Binding-site contacts:
Ligand atom N36 contacts residue HIS41 of chain 1.A at 3.2 Å (h-bond).
Ligand atom C23 contacts residue MET49 of chain 1.A at 3.4 Å (hydrophobic).
Ligand atom C51 contacts residue PHE140 of chain 1.A at 3.8 Å (hydrophobic).
Ligand atom C47 contacts residue GLU166 of chain 1.A at 3.6 Å.
Ligand atom O40 contacts residue GLY143 of chain 1.A at 3.1 Å (h-bond).
Ligand atom N36 contacts residue CYS145 of chain 1.A at 3.4 Å (h-bond).
Ligand atom N49 contacts residue PHE140 of chain 1.A at 3.0 Å (h-bond).
Ligand atom C22 contacts residue ASN142 of chain 1.A at 3.5 Å.
Ligand atom C51 contacts residue GLU166 of chain 1.A at 3.9 Å.
Ligand atom C42 contacts residue CYS145 of chain 1.A at 3.1 Å (hydrophobic).
Ligand atom C29 contacts residue ASN142 of chain 1.A at 3.6 Å.
Ligand atom C14 contacts residue MET49 of chain 1.A at 3.8 Å (hydrophobic).
Ligand atom C26 contacts residue MET49 of chain 1.A at 3.6 Å (hydrophobic).
Ligand atom O40 contacts residue CYS145 of chain 1.A at 2.8 Å (h-bond).
Ligand atom C13 contacts residue HIS41 of chain 1.A at 3.1 Å.
Ligand atom O40 contacts residue SER144 of chain 1.A at 3.4 Å (h-bond).
Ligand atom C30 contacts residue SER46 of chain 1.A at 3.7 Å.
Ligand atom O41 contacts residue CYS145 of chain 1.A at 3.7 Å.
Ligand atom C28 contacts residue MET49 of chain 1.A at 3.8 Å (hydrophobic).
Ligand atom N38 contacts residue ASN142 of chain 1.A at 3.0 Å (h-bond).
Ligand atom O22 contacts residue ASN142 of chain 1.A at 3.1 Å.
Ligand atom C25 contacts residue SER46 of chain 1.A at 3.5 Å.
Ligand atom C40 contacts residue ASN142 of chain 1.A at 3.9 Å.
Ligand atom C57 contacts residue CYS145 of chain 1.A at 2.1 Å (hydrophobic).
Ligand atom C20 contacts residue ASN142 of chain 1.A at 3.2 Å.
Ligand atom C25 contacts residue MET49 of chain 1.A at 3.4 Å (hydrophobic).
Ligand atom C35 contacts residue HIS41 of chain 1.A at 3.6 Å.
Ligand atom C36 contacts residue ASN142 of chain 1.A at 3.7 Å.
Ligand atom C40 contacts residue CYS145 of chain 1.A at 3.1 Å (hydrophobic).
Ligand atom O48 contacts residue GLU166 of chain 1.A at 3.6 Å.
Ligand atom O48 contacts residue PHE140 of chain 1.A at 3.5 Å.
Ligand atom O41 contacts residue HIS41 of chain 1.A at 3.8 Å.
Ligand atom O48 contacts residue HIS163 of chain 1.A at 2.8 Å (h-bond).
Ligand atom C34 contacts residue SER46 of chain 1.A at 3.7 Å.
Ligand atom C15 contacts residue MET49 of chain 1.A at 3.6 Å (hydrophobic).
Ligand atom C54 contacts residue ASN142 of chain 1.A at 3.8 Å.
Ligand atom N49 contacts residue GLU166 of chain 1.A at 3.1 Å (salt-bridge).
Ligand atom O41 contacts residue LEU27 of chain 1.A at 3.9 Å.
Ligand atom C35 contacts residue CYS145 of chain 1.A at 3.0 Å (hydrophobic).
Ligand atom C26 contacts residue SER46 of chain 1.A at 3.8 Å.

Sequence of chain 1.A:
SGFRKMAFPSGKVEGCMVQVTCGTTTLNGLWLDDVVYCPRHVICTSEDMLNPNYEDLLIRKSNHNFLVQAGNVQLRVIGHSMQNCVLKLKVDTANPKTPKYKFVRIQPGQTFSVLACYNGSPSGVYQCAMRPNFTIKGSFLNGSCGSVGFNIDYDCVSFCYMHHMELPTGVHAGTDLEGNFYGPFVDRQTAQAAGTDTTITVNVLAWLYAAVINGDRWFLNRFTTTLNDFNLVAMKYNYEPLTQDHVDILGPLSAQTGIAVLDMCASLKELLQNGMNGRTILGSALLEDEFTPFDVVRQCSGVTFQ

This protein binds this small molecule.
Small molecule (SMILES): CC(C)(C)OC(=O)Nc1cccn([C@H](CC2CC2)C(=O)N[C@@H](C[C@@H]2CCNC2=O)[C@H](O)C(=O)NCc2ccccc2)c1=O

Sequence of chain 2.A:
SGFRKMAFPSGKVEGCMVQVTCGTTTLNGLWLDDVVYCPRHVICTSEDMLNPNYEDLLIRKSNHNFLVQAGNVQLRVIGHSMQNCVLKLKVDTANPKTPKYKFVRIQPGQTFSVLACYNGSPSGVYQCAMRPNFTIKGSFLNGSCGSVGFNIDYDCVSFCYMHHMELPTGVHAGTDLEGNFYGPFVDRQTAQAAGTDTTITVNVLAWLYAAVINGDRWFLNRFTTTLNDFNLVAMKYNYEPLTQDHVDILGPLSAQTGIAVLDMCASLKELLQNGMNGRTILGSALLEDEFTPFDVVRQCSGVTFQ